Binding-site contacts:
Ligand atom C3 contacts residue ASN192 of chain 1.D at 3.9 Å.
Ligand atom C7 contacts residue ASN192 of chain 1.D at 3.7 Å.
Ligand atom C2 contacts residue ASN192 of chain 1.D at 2.5 Å.
Ligand atom N2 contacts residue ASN192 of chain 1.D at 2.9 Å (h-bond).
Ligand atom C8 contacts residue ASN192 of chain 1.D at 4.3 Å.
Ligand atom O7 contacts residue ASN192 of chain 1.D at 4.4 Å.
Ligand atom O5 contacts residue ASN192 of chain 1.D at 2.4 Å (h-bond).
Ligand atom C5 contacts residue ASN192 of chain 1.D at 3.7 Å.
Ligand atom C1 contacts residue ASN192 of chain 1.D at 1.5 Å.
Ligand atom C4 contacts residue ASN192 of chain 1.D at 4.3 Å.

Sequence of chain 1.D:
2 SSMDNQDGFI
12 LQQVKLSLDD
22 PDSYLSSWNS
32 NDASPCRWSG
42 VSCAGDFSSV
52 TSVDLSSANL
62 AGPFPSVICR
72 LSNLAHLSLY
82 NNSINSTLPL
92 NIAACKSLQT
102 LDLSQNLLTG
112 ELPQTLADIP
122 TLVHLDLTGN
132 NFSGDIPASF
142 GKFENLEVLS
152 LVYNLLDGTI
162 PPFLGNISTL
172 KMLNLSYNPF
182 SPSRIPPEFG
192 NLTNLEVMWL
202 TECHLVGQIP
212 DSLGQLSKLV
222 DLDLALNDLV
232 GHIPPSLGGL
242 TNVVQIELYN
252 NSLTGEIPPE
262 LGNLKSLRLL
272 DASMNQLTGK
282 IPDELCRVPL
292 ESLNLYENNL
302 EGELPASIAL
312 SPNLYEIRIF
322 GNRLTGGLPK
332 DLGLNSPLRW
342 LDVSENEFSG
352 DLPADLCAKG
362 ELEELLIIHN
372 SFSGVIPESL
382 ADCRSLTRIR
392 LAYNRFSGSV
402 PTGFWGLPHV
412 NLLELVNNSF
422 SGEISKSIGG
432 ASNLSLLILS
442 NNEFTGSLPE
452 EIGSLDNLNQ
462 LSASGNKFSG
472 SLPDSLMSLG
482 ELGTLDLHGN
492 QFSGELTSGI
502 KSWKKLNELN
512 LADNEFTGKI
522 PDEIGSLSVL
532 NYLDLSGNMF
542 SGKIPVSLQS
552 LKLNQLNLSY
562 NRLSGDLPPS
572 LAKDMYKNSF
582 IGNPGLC

This small molecule binds to this protein.
Small molecule (SMILES): CC(=O)N[C@@H]1[C@@H](O)[C@H](O)[C@@H](CO)O[C@H]1O